This protein binds this small molecule.
Small molecule (SMILES): CC(=O)N[C@@H]1[C@@H](O)[C@H](O)[C@@H](CO)O[C@H]1O

Sequence of chain 1.E:
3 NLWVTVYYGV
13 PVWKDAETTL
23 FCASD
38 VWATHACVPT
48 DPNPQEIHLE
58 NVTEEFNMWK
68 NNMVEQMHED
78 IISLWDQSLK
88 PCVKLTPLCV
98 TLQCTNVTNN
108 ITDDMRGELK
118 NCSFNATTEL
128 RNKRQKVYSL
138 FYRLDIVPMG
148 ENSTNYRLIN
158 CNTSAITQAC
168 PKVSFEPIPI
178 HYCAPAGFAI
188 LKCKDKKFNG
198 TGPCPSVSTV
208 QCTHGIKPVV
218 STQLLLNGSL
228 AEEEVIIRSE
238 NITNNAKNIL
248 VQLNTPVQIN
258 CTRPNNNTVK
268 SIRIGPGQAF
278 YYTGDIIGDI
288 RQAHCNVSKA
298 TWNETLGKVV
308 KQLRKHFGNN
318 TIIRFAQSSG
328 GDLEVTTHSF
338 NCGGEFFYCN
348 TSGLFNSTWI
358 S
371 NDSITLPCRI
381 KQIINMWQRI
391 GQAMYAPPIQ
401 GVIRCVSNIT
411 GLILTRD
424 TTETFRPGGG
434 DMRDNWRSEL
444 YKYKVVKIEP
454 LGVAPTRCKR

Sequence of chain 1.F:
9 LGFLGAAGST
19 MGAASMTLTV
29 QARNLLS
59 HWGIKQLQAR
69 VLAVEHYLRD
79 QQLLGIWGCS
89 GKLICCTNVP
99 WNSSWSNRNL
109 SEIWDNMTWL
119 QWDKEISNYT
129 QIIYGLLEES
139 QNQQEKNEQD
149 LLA

Binding-site contacts:
Ligand atom O7 contacts residue GLY16 of chain 1.F at 4.3 Å.
Ligand atom O7 contacts residue SER17 of chain 1.F at 3.2 Å.
Ligand atom C1 contacts residue GLU57 of chain 1.E at 4.2 Å.
Ligand atom C8 contacts residue GLU57 of chain 1.E at 3.9 Å.
Ligand atom C8 contacts residue SER17 of chain 1.F at 4.0 Å.
Ligand atom C4 contacts residue ASN58 of chain 1.E at 4.3 Å.
Ligand atom C7 contacts residue GLU57 of chain 1.E at 4.4 Å.
Ligand atom N2 contacts residue ASN58 of chain 1.E at 2.8 Å (h-bond).
Ligand atom C5 contacts residue ASN58 of chain 1.E at 3.8 Å.
Ligand atom O7 contacts residue ASN58 of chain 1.E at 4.1 Å.
Ligand atom C2 contacts residue ASN58 of chain 1.E at 2.5 Å.
Ligand atom N2 contacts residue GLU57 of chain 1.E at 3.7 Å.
Ligand atom O5 contacts residue ASN58 of chain 1.E at 2.5 Å (h-bond).
Ligand atom C3 contacts residue ASN58 of chain 1.E at 3.9 Å.
Ligand atom C7 contacts residue SER17 of chain 1.F at 4.0 Å.
Ligand atom C1 contacts residue ASN58 of chain 1.E at 1.5 Å.
Ligand atom C7 contacts residue ASN58 of chain 1.E at 3.6 Å.
Ligand atom C8 contacts residue GLY13 of chain 1.F at 4.4 Å.